This protein binds this small molecule.
Small molecule (SMILES): N=c1ccn([C@@H]2O[C@H](CO[P](=O)(O)O[C@H]3[C@@H](O)[C@H](n4cnc5c(N)ncnc54)O[C@@H]3CO[P](=O)(O)O[C@H]3[C@@H](O)[C@H](n4ccc(N)nc4=O)O[C@@H]3CO[P](=O)(O)O[C@H]3[C@@H](O)[C@H](n4ccc(=O)[nH]c4=O)O[C@@H]3CO[P](=O)(O)O[C@H]3[C@@H](O)[C@H](n4cnc5c(N)ncnc54)O[C@@H]3CO[P](=O)(O)O[C@H]3[C@@H](O)[C@H](n4cnc5c(=O)nc(N)[nH]c54)O[C@@H]3CO[P](=O)(O)O[C@H]3[C@@H](O)[C@H](n4cnc5c(=O)nc(N)[nH]c54)O[C@@H]3CO)[C@@H](O[P](=O)(O)OC[C@H]3O[C@@H](n4ccc(N)nc4=O)[C@H](O)[C@@H]3O)[C@H]2O)c(=O)[nH]1

Binding-site contacts:
Ligand atom C5' contacts residue ARG49 of chain 7.E at 3.5 Å.
Ligand atom C5' contacts residue TYR85 of chain 33.E at 2.9 Å (hydrophobic).
Ligand atom N3 contacts residue TYR85 of chain 33.E at 3.5 Å.
Ligand atom C5 contacts residue THR45 of chain 33.E at 3.2 Å.
Ligand atom N7 contacts residue THR45 of chain 33.E at 2.6 Å (h-bond).
Ligand atom O2 contacts residue ASN87 of chain 33.E at 3.3 Å (h-bond).
Ligand atom OP2 contacts residue TYR85 of chain 33.E at 2.7 Å (h-bond).
Ligand atom O4' contacts residue LYS61 of chain 33.E at 2.8 Å (salt-bridge).
Ligand atom N1 contacts residue TYR85 of chain 33.E at 3.5 Å.
Ligand atom N7 contacts residue LYS61 of chain 33.E at 3.3 Å.
Ligand atom OP1 contacts residue ASN55 of chain 7.E at 2.8 Å (h-bond).
Ligand atom OP2 contacts residue ASN55 of chain 7.E at 3.4 Å (h-bond).
Ligand atom P contacts residue SER51 of chain 7.E at 3.5 Å.
Ligand atom OP2 contacts residue ARG49 of chain 7.E at 2.3 Å (salt-bridge).
Ligand atom C8 contacts residue LYS61 of chain 33.E at 3.4 Å.
Ligand atom N1 contacts residue SER47 of chain 33.E at 2.9 Å (h-bond).
Ligand atom C6 contacts residue THR45 of chain 33.E at 3.3 Å.
Ligand atom C3' contacts residue TYR85 of chain 33.E at 3.4 Å (hydrophobic).
Ligand atom OP1 contacts residue SER51 of chain 7.E at 2.9 Å (h-bond).
Ligand atom C4' contacts residue TYR85 of chain 33.E at 3.2 Å (hydrophobic).
Ligand atom O3' contacts residue SER51 of chain 7.E at 3.4 Å (h-bond).
Ligand atom C2' contacts residue TYR85 of chain 33.E at 3.4 Å (hydrophobic).
Ligand atom OP1 contacts residue SER51 of chain 7.E at 3.5 Å.
Ligand atom N6 contacts residue THR59 of chain 33.E at 2.8 Å (h-bond).
Ligand atom OP2 contacts residue LYS57 of chain 7.E at 2.6 Å (salt-bridge).
Ligand atom C5' contacts residue SER51 of chain 7.E at 3.3 Å.
Ligand atom OP1 contacts residue ARG49 of chain 7.E at 2.5 Å (salt-bridge).
Ligand atom O3' contacts residue ARG49 of chain 7.E at 3.4 Å (salt-bridge).
Ligand atom P contacts residue ARG49 of chain 7.E at 3.0 Å.
Ligand atom N9 contacts residue LYS61 of chain 33.E at 3.3 Å (salt-bridge).
Ligand atom O2' contacts residue TYR85 of chain 33.E at 3.4 Å.
Ligand atom C4 contacts residue TYR85 of chain 33.E at 3.6 Å (hydrophobic).
Ligand atom O2' contacts residue GLU63 of chain 33.E at 3.2 Å (salt-bridge).
Ligand atom N6 contacts residue CYS46 of chain 33.E at 3.3 Å (h-bond).
Ligand atom N6 contacts residue THR45 of chain 33.E at 2.7 Å (h-bond).
Ligand atom OP2 contacts residue LYS43 of chain 33.E at 2.7 Å (salt-bridge).
Ligand atom C2' contacts residue GLU63 of chain 33.E at 3.5 Å.
Ligand atom OP1 contacts residue SER52 of chain 7.E at 3.2 Å.
Ligand atom C2 contacts residue SER47 of chain 33.E at 3.2 Å.
Ligand atom OP2 contacts residue SER51 of chain 7.E at 3.4 Å (h-bond).

Sequence of chain 33.E:
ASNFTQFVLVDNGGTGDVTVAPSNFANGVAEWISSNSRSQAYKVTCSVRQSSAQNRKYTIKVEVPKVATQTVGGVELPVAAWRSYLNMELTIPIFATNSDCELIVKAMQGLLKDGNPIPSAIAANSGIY

Sequence of chain 7.E:
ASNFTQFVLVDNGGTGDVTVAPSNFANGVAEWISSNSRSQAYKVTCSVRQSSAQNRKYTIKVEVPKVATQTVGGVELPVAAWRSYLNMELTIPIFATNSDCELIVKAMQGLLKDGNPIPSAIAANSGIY